Sequence of chain 1.D:
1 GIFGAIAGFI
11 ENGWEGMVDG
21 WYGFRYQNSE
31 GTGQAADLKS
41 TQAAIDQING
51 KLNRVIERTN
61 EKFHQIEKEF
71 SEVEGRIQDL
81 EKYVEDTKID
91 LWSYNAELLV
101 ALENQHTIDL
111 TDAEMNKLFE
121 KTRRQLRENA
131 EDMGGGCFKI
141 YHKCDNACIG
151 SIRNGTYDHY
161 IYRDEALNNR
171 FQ

Binding-site contacts:
Ligand atom O6 contacts residue LEU52 of chain 1.D at 3.7 Å.
Ligand atom C5 contacts residue THR312 of chain 1.C at 4.4 Å.
Ligand atom O5 contacts residue ASN32 of chain 1.C at 2.8 Å (h-bond).
Ligand atom C2 contacts residue ASN32 of chain 1.C at 3.2 Å.
Ligand atom C6 contacts residue THR312 of chain 1.C at 3.5 Å.
Ligand atom C7 contacts residue ASN32 of chain 1.C at 4.2 Å.
Ligand atom O5 contacts residue THR312 of chain 1.C at 4.0 Å.
Ligand atom C6 contacts residue ASN32 of chain 1.C at 3.8 Å.
Ligand atom O6 contacts residue THR312 of chain 1.C at 4.5 Å.
Ligand atom C1 contacts residue ASN32 of chain 1.C at 2.8 Å.
Ligand atom C5 contacts residue ASN32 of chain 1.C at 3.8 Å.
Ligand atom N2 contacts residue ASN32 of chain 1.C at 3.7 Å.
Ligand atom C5 contacts residue ALA33 of chain 1.C at 4.0 Å (hydrophobic).
Ligand atom C6 contacts residue ALA33 of chain 1.C at 4.4 Å (hydrophobic).
Ligand atom O5 contacts residue ALA33 of chain 1.C at 3.4 Å (h-bond).
Ligand atom O7 contacts residue ASN32 of chain 1.C at 4.3 Å.

Sequence of chain 1.C:
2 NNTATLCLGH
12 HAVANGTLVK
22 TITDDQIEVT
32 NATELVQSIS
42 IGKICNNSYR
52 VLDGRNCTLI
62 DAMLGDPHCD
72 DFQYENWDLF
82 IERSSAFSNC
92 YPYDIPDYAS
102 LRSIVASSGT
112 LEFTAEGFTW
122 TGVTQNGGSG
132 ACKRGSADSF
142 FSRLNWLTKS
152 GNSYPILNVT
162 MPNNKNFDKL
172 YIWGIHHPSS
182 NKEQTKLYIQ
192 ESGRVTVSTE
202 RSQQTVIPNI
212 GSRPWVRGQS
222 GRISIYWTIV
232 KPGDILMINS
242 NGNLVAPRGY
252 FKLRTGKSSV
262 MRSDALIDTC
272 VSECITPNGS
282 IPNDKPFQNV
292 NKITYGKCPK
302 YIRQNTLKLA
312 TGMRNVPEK

A protein and the small-molecule ligand that binds it are described below.
Small molecule (SMILES): CC(=O)N[C@@H]1[C@@H](O)[C@H](O)[C@@H](CO)O[C@H]1O